Sequence of chain 1.E:
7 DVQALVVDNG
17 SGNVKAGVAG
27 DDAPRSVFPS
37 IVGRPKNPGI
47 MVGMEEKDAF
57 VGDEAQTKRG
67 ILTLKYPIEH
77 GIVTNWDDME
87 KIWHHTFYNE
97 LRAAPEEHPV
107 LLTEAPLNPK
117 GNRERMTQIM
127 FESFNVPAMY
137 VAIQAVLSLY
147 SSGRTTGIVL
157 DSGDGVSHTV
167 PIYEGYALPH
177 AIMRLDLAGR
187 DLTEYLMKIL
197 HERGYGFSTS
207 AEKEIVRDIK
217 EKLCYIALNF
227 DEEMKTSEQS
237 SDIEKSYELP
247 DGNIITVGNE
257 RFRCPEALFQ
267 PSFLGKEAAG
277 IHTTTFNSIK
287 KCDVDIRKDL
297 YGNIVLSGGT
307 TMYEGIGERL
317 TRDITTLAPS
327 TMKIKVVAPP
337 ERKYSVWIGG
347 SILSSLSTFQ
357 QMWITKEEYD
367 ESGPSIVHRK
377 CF

Binding-site contacts:
Ligand atom C11 contacts residue GLY202 of chain 1.D at 3.7 Å.
Ligand atom C31 contacts residue ARG199 of chain 1.D at 3.4 Å.
Ligand atom C16 contacts residue TYR201 of chain 1.D at 3.8 Å (hydrophobic).
Ligand atom C35 contacts residue ILE250 of chain 1.D at 3.7 Å (hydrophobic).
Ligand atom C24 contacts residue HIS197 of chain 1.D at 4.0 Å.
Ligand atom O3 contacts residue GLY200 of chain 1.D at 3.6 Å.
Ligand atom N2 contacts residue GLY202 of chain 1.D at 3.1 Å (h-bond).
Ligand atom C28 contacts residue ASP182 of chain 1.E at 3.8 Å.
Ligand atom C31 contacts residue GLY200 of chain 1.D at 4.0 Å.
Ligand atom C26 contacts residue ARG180 of chain 1.E at 4.0 Å.
Ligand atom O3 contacts residue TYR201 of chain 1.D at 3.8 Å.
Ligand atom C24 contacts residue GLY200 of chain 1.D at 3.9 Å.
Ligand atom C29 contacts residue GLY200 of chain 1.D at 4.1 Å.
Ligand atom BR contacts residue ASP182 of chain 1.E at 4.0 Å.
Ligand atom C9 contacts residue GLY202 of chain 1.D at 4.0 Å.
Ligand atom O1 contacts residue TYR201 of chain 1.D at 3.3 Å.
Ligand atom C24 contacts residue PRO115 of chain 1.E at 3.9 Å (hydrophobic).
Ligand atom O contacts residue TYR201 of chain 1.D at 3.8 Å.
Ligand atom BR contacts residue HIS76 of chain 1.E at 3.9 Å.
Ligand atom C21 contacts residue ILE78 of chain 1.E at 4.0 Å (hydrophobic).
Ligand atom C7 contacts residue GLY200 of chain 1.D at 3.6 Å.
Ligand atom O3 contacts residue GLY202 of chain 1.D at 2.9 Å (h-bond).
Ligand atom C25 contacts residue LEU113 of chain 1.E at 3.8 Å (hydrophobic).
Ligand atom C30 contacts residue ARG199 of chain 1.D at 3.8 Å.
Ligand atom C25 contacts residue HIS197 of chain 1.D at 3.6 Å.
Ligand atom C6 contacts residue GLY200 of chain 1.D at 4.1 Å.
Ligand atom C13 contacts residue LEU245 of chain 1.D at 3.8 Å (hydrophobic).
Ligand atom C17 contacts residue GLU208 of chain 1.D at 3.7 Å.
Ligand atom C12 contacts residue GLY202 of chain 1.D at 3.5 Å.
Ligand atom O5 contacts residue PRO115 of chain 1.E at 3.9 Å.
Ligand atom C4 contacts residue TYR201 of chain 1.D at 3.9 Å (hydrophobic).
Ligand atom N contacts residue GLY200 of chain 1.D at 3.0 Å (h-bond).
Ligand atom C14 contacts residue LEU245 of chain 1.D at 4.0 Å (hydrophobic).
Ligand atom C30 contacts residue GLY200 of chain 1.D at 4.0 Å.
Ligand atom C23 contacts residue GLY200 of chain 1.D at 3.3 Å.
Ligand atom C8 contacts residue GLY200 of chain 1.D at 3.5 Å.
Ligand atom N3 contacts residue ASP182 of chain 1.E at 2.9 Å (salt-bridge).
Ligand atom C22 contacts residue ILE78 of chain 1.E at 3.9 Å (hydrophobic).
Ligand atom C16 contacts residue GLY202 of chain 1.D at 3.9 Å.
Ligand atom C27 contacts residue ASP182 of chain 1.E at 3.9 Å.

A protein and the small-molecule ligand that binds it are described below.
Small molecule (SMILES): C/C1=C\[C@H](C)C[C@H](C)OC(=O)C[C@H](c2ccc(O)cc2)NC(=O)[C@@H](Cc2c(Br)[nH]c3ccccc23)N(C)C(=O)[C@H](C)NC(=O)[C@@H](C)C1

Sequence of chain 1.D:
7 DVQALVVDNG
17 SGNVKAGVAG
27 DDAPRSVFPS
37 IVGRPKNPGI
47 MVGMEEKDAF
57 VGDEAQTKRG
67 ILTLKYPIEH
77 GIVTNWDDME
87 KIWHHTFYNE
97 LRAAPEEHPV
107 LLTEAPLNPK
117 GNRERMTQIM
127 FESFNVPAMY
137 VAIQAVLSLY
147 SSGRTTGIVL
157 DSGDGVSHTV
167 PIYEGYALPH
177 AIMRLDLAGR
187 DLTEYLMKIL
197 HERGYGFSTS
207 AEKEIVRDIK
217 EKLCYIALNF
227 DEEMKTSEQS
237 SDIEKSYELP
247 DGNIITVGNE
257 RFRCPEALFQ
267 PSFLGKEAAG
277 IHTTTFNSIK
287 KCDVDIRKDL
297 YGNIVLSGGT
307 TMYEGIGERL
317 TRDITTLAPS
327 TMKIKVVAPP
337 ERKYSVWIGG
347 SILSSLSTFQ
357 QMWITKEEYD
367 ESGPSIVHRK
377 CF